A small-molecule ligand and the protein it binds are described below.
Small molecule (SMILES): O=c1[nH]c(=O)c2nn[nH]c2[nH]1

Binding-site contacts:
Ligand atom C5 contacts residue THR67 of chain 1.C at 3.7 Å.
Ligand atom C2 contacts residue PHE163 of chain 1.B at 3.8 Å (hydrophobic).
Ligand atom C4 contacts residue PHE163 of chain 1.B at 3.4 Å (hydrophobic).
Ligand atom O6 contacts residue TYR20 of chain 1.C at 3.4 Å.
Ligand atom N3 contacts residue ARG180 of chain 1.B at 3.0 Å (salt-bridge).
Ligand atom C2 contacts residue ASN249 of chain 1.B at 4.0 Å.
Ligand atom O2 contacts residue ARG180 of chain 1.B at 2.9 Å (salt-bridge).
Ligand atom O2 contacts residue GLN223 of chain 1.B at 3.8 Å.
Ligand atom N9 contacts residue LEU174 of chain 1.B at 3.9 Å.
Ligand atom C6 contacts residue GLN223 of chain 1.B at 3.7 Å.
Ligand atom N7 contacts residue PHE163 of chain 1.B at 3.6 Å.
Ligand atom O6 contacts residue GLN223 of chain 1.B at 2.9 Å (h-bond).
Ligand atom N9 contacts residue THR67 of chain 1.C at 4.1 Å.
Ligand atom N7 contacts residue ALA66 of chain 1.C at 3.6 Å.
Ligand atom C4 contacts residue ARG180 of chain 1.B at 3.8 Å.
Ligand atom O2 contacts residue PHE163 of chain 1.B at 4.1 Å.
Ligand atom O6 contacts residue VAL64 of chain 1.C at 3.4 Å.
Ligand atom O2 contacts residue LEU222 of chain 1.B at 2.7 Å (h-bond).
Ligand atom N8 contacts residue THR67 of chain 1.C at 3.3 Å (h-bond).
Ligand atom C2 contacts residue LEU222 of chain 1.B at 3.8 Å (hydrophobic).
Ligand atom O2 contacts residue ALA221 of chain 1.B at 3.6 Å.
Ligand atom N8 contacts residue ALA66 of chain 1.C at 4.1 Å.
Ligand atom O6 contacts residue THR67 of chain 1.C at 3.5 Å.
Ligand atom C5 contacts residue PHE163 of chain 1.B at 3.4 Å (hydrophobic).
Ligand atom N3 contacts residue ASN249 of chain 1.B at 3.5 Å (h-bond).
Ligand atom C4 contacts residue ASN249 of chain 1.B at 3.9 Å.
Ligand atom C6 contacts residue PHE163 of chain 1.B at 3.7 Å (hydrophobic).
Ligand atom N9 contacts residue PHE163 of chain 1.B at 3.3 Å.
Ligand atom N9 contacts residue ASN249 of chain 1.B at 4.1 Å.
Ligand atom C2 contacts residue GLN223 of chain 1.B at 3.8 Å.
Ligand atom N8 contacts residue PHE163 of chain 1.B at 3.4 Å.
Ligand atom N1 contacts residue GLN223 of chain 1.B at 2.9 Å (h-bond).
Ligand atom N1 contacts residue PHE163 of chain 1.B at 3.8 Å.
Ligand atom N9 contacts residue ARG180 of chain 1.B at 3.8 Å.
Ligand atom N3 contacts residue PHE163 of chain 1.B at 3.7 Å.
Ligand atom C2 contacts residue ARG180 of chain 1.B at 3.6 Å.
Ligand atom N8 contacts residue LEU174 of chain 1.B at 3.6 Å.
Ligand atom N7 contacts residue THR67 of chain 1.C at 2.8 Å (h-bond).
Ligand atom C6 contacts residue THR67 of chain 1.C at 3.8 Å.
Ligand atom N8 contacts residue ASP68 of chain 1.C at 4.1 Å.

Sequence of chain 1.B:
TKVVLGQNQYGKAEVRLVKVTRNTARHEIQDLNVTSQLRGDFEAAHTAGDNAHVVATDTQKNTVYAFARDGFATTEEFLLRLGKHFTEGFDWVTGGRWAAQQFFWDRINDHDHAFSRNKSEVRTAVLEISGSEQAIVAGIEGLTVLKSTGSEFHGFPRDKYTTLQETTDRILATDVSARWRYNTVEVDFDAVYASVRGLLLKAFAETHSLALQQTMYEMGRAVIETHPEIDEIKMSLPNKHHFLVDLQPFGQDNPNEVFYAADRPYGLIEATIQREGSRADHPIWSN

Sequence of chain 1.C:
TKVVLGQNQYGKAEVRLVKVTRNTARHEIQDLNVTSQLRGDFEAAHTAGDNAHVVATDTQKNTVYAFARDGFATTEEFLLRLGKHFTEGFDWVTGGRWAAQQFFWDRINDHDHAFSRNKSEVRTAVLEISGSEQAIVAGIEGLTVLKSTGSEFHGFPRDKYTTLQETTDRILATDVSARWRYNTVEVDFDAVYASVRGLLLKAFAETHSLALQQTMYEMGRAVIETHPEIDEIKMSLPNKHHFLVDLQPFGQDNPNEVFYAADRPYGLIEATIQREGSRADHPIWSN